Sequence of chain 1.H:
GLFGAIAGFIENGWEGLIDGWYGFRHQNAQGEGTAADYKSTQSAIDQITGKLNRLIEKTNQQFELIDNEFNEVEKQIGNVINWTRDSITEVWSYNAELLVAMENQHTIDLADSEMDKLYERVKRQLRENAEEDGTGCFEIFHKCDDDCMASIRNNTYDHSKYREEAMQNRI

Binding-site contacts:
Ligand atom C3 contacts residue ASN82 of chain 1.H at 3.8 Å.
Ligand atom C8 contacts residue ASN79 of chain 1.H at 3.8 Å.
Ligand atom O7 contacts residue ASN79 of chain 1.H at 3.1 Å (h-bond).
Ligand atom C8 contacts residue GLY78 of chain 1.H at 3.6 Å.
Ligand atom O5 contacts residue ASN82 of chain 1.H at 2.3 Å (h-bond).
Ligand atom C4 contacts residue ASN82 of chain 1.H at 4.2 Å.
Ligand atom C7 contacts residue LYS75 of chain 1.H at 3.9 Å.
Ligand atom C7 contacts residue ASN79 of chain 1.H at 3.7 Å.
Ligand atom O7 contacts residue ASN82 of chain 1.H at 4.1 Å.
Ligand atom C7 contacts residue GLY78 of chain 1.H at 4.3 Å.
Ligand atom O7 contacts residue GLU72 of chain 1.H at 4.2 Å.
Ligand atom C3 contacts residue GLU72 of chain 1.H at 3.9 Å.
Ligand atom N2 contacts residue GLY78 of chain 1.H at 4.4 Å.
Ligand atom C8 contacts residue LYS75 of chain 1.H at 3.8 Å.
Ligand atom N2 contacts residue ASN82 of chain 1.H at 3.0 Å (h-bond).
Ligand atom N2 contacts residue GLU72 of chain 1.H at 4.2 Å.
Ligand atom O7 contacts residue LYS75 of chain 1.H at 3.0 Å (salt-bridge).
Ligand atom O3 contacts residue GLU72 of chain 1.H at 3.0 Å (salt-bridge).
Ligand atom C7 contacts residue GLU72 of chain 1.H at 3.8 Å.
Ligand atom C5 contacts residue ASN82 of chain 1.H at 3.6 Å.
Ligand atom C2 contacts residue ASN82 of chain 1.H at 2.5 Å.
Ligand atom C8 contacts residue GLU74 of chain 1.H at 4.4 Å.
Ligand atom C7 contacts residue ASN82 of chain 1.H at 3.8 Å.
Ligand atom C1 contacts residue ASN82 of chain 1.H at 1.4 Å.
Ligand atom C8 contacts residue GLU72 of chain 1.H at 3.6 Å.

The protein below binds the small molecule below.
Small molecule (SMILES): CC(=O)N[C@@H]1[C@@H](O)[C@H](O)[C@@H](CO)O[C@H]1O